Binding-site contacts:
Ligand atom C23 contacts residue LEU138 of chain 1.I at 3.3 Å (hydrophobic).
Ligand atom C16 contacts residue LYS38 of chain 1.I at 3.5 Å.
Ligand atom C18 contacts residue ASP149 of chain 1.I at 3.6 Å.
Ligand atom N24 contacts residue ALA88 of chain 1.I at 3.0 Å (h-bond).
Ligand atom C22 contacts residue LEU138 of chain 1.I at 3.3 Å (hydrophobic).
Ligand atom N15 contacts residue VAL23 of chain 1.I at 3.5 Å.
Ligand atom C19 contacts residue GLY18 of chain 1.I at 3.7 Å.
Ligand atom C19 contacts residue LYS38 of chain 1.I at 3.6 Å.
Ligand atom N24 contacts residue LEU138 of chain 1.I at 3.5 Å.
Ligand atom N35 contacts residue ILE15 of chain 1.I at 3.5 Å.
Ligand atom F21 contacts residue ALA21 of chain 1.I at 3.6 Å.
Ligand atom F11 contacts residue LYS38 of chain 1.I at 3.6 Å.
Ligand atom F21 contacts residue LYS38 of chain 1.I at 3.4 Å.
Ligand atom C26 contacts residue TYR87 of chain 1.I at 3.6 Å (hydrophobic).
Ligand atom C29 contacts residue ILE15 of chain 1.I at 3.5 Å (hydrophobic).
Ligand atom C23 contacts residue GLU86 of chain 1.I at 3.6 Å.
Ligand atom C30 contacts residue LEU138 of chain 1.I at 3.4 Å (hydrophobic).
Ligand atom C33 contacts residue GLY91 of chain 1.I at 3.4 Å.
Ligand atom N24 contacts residue TYR87 of chain 1.I at 3.6 Å.
Ligand atom F21 contacts residue GLY18 of chain 1.I at 3.4 Å.
Ligand atom O14 contacts residue ASP149 of chain 1.I at 3.3 Å.
Ligand atom F11 contacts residue THR85 of chain 1.I at 3.0 Å.
Ligand atom F10 contacts residue VAL23 of chain 1.I at 3.4 Å.
Ligand atom C30 contacts residue ILE15 of chain 1.I at 3.6 Å (hydrophobic).
Ligand atom C26 contacts residue ALA88 of chain 1.I at 3.2 Å (hydrophobic).
Ligand atom N25 contacts residue LEU138 of chain 1.I at 3.5 Å.
Ligand atom O14 contacts residue LYS38 of chain 1.I at 3.3 Å (salt-bridge).
Ligand atom C9 contacts residue THR85 of chain 1.I at 3.3 Å.
Ligand atom C32 contacts residue TYR87 of chain 1.I at 3.5 Å (hydrophobic).
Ligand atom C18 contacts residue GLY18 of chain 1.I at 3.6 Å.
Ligand atom C16 contacts residue ASP149 of chain 1.I at 3.6 Å.
Ligand atom F10 contacts residue ALA36 of chain 1.I at 3.6 Å.
Ligand atom N35 contacts residue ARG13 of chain 1.I at 3.2 Å (salt-bridge).
Ligand atom F21 contacts residue VAL23 of chain 1.I at 3.5 Å.
Ligand atom C6 contacts residue VAL23 of chain 1.I at 3.6 Å (hydrophobic).
Ligand atom F10 contacts residue LYS38 of chain 1.I at 3.1 Å.
Ligand atom C28 contacts residue ILE15 of chain 1.I at 3.4 Å (hydrophobic).
Ligand atom C32 contacts residue ALA88 of chain 1.I at 3.4 Å (hydrophobic).
Ligand atom C1 contacts residue ASN136 of chain 1.I at 3.3 Å.
Ligand atom C23 contacts residue ALA36 of chain 1.I at 3.7 Å (hydrophobic).

Sequence of chain 1.I:
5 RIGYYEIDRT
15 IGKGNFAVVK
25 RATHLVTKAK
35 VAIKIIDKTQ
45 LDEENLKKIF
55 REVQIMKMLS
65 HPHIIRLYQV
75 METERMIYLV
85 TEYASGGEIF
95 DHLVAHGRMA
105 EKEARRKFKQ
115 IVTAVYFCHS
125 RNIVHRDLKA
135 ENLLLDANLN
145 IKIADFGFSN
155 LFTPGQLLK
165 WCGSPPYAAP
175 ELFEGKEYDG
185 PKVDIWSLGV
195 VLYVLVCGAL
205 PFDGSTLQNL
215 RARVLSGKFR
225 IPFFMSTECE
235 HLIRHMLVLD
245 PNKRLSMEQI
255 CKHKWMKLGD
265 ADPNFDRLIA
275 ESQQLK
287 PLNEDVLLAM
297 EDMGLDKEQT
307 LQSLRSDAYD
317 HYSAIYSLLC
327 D

This protein binds this small molecule.
Small molecule (SMILES): COc1cc(-c2cnn3cc(C(C)(C)C#N)ccc23)cc(OC(F)F)c1C(=O)N[C@@H]1C[C@@H]1F